Binding-site contacts:
Ligand atom C4 contacts residue ASN47 of chain 1.B at 4.2 Å.
Ligand atom N2 contacts residue ASN42 of chain 1.B at 4.1 Å.
Ligand atom C5 contacts residue ASN47 of chain 1.B at 3.7 Å.
Ligand atom C7 contacts residue ASN42 of chain 1.B at 4.4 Å.
Ligand atom C8 contacts residue GLU29 of chain 1.B at 3.5 Å.
Ligand atom C7 contacts residue SER49 of chain 1.B at 3.8 Å.
Ligand atom C8 contacts residue ASN42 of chain 1.B at 4.2 Å.
Ligand atom C2 contacts residue ASN47 of chain 1.B at 2.5 Å.
Ligand atom C1 contacts residue ASN47 of chain 1.B at 1.4 Å.
Ligand atom C8 contacts residue PHE41 of chain 1.B at 4.5 Å (hydrophobic).
Ligand atom C8 contacts residue VAL40 of chain 1.B at 3.9 Å (hydrophobic).
Ligand atom C7 contacts residue ASN47 of chain 1.B at 3.3 Å.
Ligand atom O7 contacts residue SER48 of chain 1.B at 3.6 Å (h-bond).
Ligand atom O5 contacts residue ASN47 of chain 1.B at 2.4 Å (h-bond).
Ligand atom O7 contacts residue SER49 of chain 1.B at 2.9 Å (h-bond).
Ligand atom C1 contacts residue ASN42 of chain 1.B at 4.3 Å.
Ligand atom N2 contacts residue ASN47 of chain 1.B at 3.0 Å (h-bond).
Ligand atom O7 contacts residue ASN47 of chain 1.B at 3.1 Å (h-bond).
Ligand atom C8 contacts residue ASN47 of chain 1.B at 4.2 Å.
Ligand atom C3 contacts residue ASN47 of chain 1.B at 3.8 Å.
Ligand atom C8 contacts residue SER49 of chain 1.B at 4.2 Å.

The small molecule below binds the protein below.
Small molecule (SMILES): CC(=O)N[C@H]1[C@H](O[C@H]2[C@H](O)[C@@H](NC(C)=O)CO[C@@H]2CO)O[C@H](CO)[C@@H](O)[C@@H]1O

Sequence of chain 1.B:
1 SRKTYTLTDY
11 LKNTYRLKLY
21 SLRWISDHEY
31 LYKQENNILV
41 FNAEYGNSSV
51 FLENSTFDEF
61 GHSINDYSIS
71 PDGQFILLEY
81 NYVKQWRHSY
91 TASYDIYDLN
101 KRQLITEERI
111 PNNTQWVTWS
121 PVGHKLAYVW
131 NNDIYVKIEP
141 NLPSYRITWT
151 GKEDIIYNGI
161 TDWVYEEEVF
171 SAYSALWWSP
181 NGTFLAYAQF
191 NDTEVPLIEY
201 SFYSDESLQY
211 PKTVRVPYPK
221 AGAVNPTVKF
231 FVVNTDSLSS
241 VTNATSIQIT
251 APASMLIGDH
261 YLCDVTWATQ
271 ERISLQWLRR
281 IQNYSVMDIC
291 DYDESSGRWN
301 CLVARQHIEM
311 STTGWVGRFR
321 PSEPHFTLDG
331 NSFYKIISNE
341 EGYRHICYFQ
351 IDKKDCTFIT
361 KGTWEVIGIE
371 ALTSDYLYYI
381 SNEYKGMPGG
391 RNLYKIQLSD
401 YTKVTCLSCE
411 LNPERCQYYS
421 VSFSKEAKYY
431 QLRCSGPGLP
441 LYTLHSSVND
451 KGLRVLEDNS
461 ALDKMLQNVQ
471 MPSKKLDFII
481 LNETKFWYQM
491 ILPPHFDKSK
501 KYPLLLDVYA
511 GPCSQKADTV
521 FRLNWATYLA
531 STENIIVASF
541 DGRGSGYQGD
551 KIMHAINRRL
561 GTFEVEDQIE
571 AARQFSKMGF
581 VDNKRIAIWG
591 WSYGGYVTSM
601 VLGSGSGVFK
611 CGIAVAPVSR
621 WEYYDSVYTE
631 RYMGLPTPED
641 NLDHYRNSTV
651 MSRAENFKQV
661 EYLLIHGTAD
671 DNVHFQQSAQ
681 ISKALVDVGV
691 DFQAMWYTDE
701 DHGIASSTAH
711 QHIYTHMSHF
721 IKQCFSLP